A small-molecule ligand and the protein it binds are described below.
Small molecule (SMILES): O=C1C[C@@H](c2ccc(O)cc2)Oc2cc(O)ccc21

Binding-site contacts:
Ligand atom C13 contacts residue SER129 of chain 1.B at 3.6 Å.
Ligand atom C3 contacts residue NAP1 of chain 1.E at 3.7 Å.
Ligand atom O3 contacts residue TYR55 of chain 1.B at 2.4 Å (h-bond).
Ligand atom C9 contacts residue TRP227 of chain 1.B at 4.2 Å (hydrophobic).
Ligand atom C1 contacts residue TYR55 of chain 1.B at 3.3 Å (hydrophobic).
Ligand atom C3 contacts residue TYR24 of chain 1.B at 3.8 Å (hydrophobic).
Ligand atom C13 contacts residue PHE311 of chain 1.B at 4.2 Å (hydrophobic).
Ligand atom C12 contacts residue TRP227 of chain 1.B at 3.7 Å (hydrophobic).
Ligand atom O4 contacts residue SER129 of chain 1.B at 2.6 Å (h-bond).
Ligand atom O4 contacts residue PHE311 of chain 1.B at 3.9 Å.
Ligand atom C15 contacts residue TRP227 of chain 1.B at 4.1 Å (hydrophobic).
Ligand atom C7 contacts residue TYR24 of chain 1.B at 4.0 Å (hydrophobic).
Ligand atom C11 contacts residue LEU54 of chain 1.B at 4.2 Å (hydrophobic).
Ligand atom C6 contacts residue LEU54 of chain 1.B at 3.7 Å (hydrophobic).
Ligand atom C13 contacts residue TRP86 of chain 1.B at 4.2 Å (hydrophobic).
Ligand atom C2 contacts residue NAP1 of chain 1.E at 3.2 Å.
Ligand atom C12 contacts residue SER129 of chain 1.B at 3.7 Å.
Ligand atom C14 contacts residue TRP86 of chain 1.B at 4.0 Å (hydrophobic).
Ligand atom C2 contacts residue TYR24 of chain 1.B at 4.2 Å (hydrophobic).
Ligand atom O2 contacts residue TYR24 of chain 1.B at 3.3 Å.
Ligand atom O3 contacts residue HIS117 of chain 1.B at 2.6 Å (h-bond).
Ligand atom C1 contacts residue NAP1 of chain 1.E at 3.1 Å.
Ligand atom C5 contacts residue LEU54 of chain 1.B at 3.9 Å (hydrophobic).
Ligand atom O2 contacts residue PHE306 of chain 1.B at 3.9 Å.
Ligand atom C7 contacts residue PHE306 of chain 1.B at 4.1 Å (hydrophobic).
Ligand atom C10 contacts residue TRP227 of chain 1.B at 3.8 Å (hydrophobic).
Ligand atom C14 contacts residue TRP227 of chain 1.B at 4.0 Å (hydrophobic).
Ligand atom C1 contacts residue HIS117 of chain 1.B at 3.5 Å.
Ligand atom O1 contacts residue LEU54 of chain 1.B at 3.9 Å.
Ligand atom C8 contacts residue TRP227 of chain 1.B at 3.6 Å (hydrophobic).
Ligand atom C13 contacts residue TRP227 of chain 1.B at 3.9 Å (hydrophobic).
Ligand atom C6 contacts residue HIS117 of chain 1.B at 3.5 Å.
Ligand atom C11 contacts residue TRP227 of chain 1.B at 3.5 Å (hydrophobic).
Ligand atom O4 contacts residue TRP86 of chain 1.B at 4.2 Å.
Ligand atom C14 contacts residue PHE311 of chain 1.B at 3.6 Å (hydrophobic).
Ligand atom O2 contacts residue TRP227 of chain 1.B at 4.1 Å.
Ligand atom C4 contacts residue PHE306 of chain 1.B at 4.1 Å (hydrophobic).
Ligand atom C2 contacts residue TYR55 of chain 1.B at 3.5 Å (hydrophobic).
Ligand atom C6 contacts residue NAP1 of chain 1.E at 3.8 Å.
Ligand atom O3 contacts residue NAP1 of chain 1.E at 2.9 Å.

Sequence of chain 1.B:
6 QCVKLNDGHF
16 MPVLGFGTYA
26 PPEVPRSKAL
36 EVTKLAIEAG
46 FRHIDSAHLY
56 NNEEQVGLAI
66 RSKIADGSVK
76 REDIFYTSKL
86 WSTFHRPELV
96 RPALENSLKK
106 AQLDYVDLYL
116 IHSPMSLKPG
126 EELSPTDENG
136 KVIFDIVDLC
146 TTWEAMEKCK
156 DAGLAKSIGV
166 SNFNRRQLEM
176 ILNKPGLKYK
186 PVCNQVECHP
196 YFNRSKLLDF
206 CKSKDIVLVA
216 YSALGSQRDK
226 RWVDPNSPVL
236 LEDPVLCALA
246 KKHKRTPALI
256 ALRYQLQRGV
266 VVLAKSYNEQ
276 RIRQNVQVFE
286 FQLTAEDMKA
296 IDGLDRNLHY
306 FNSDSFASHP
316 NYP